This protein binds this small molecule.
Small molecule (SMILES): CC(=O)N[C@@H]1[C@@H](O)[C@H](O)[C@@H](CO)O[C@H]1O

Binding-site contacts:
Ligand atom C1 contacts residue GLY495 of chain 1.L at 4.5 Å.
Ligand atom C1 contacts residue THR497 of chain 1.L at 1.4 Å.
Ligand atom C5 contacts residue THR497 of chain 1.L at 3.7 Å.
Ligand atom O3 contacts residue GLY495 of chain 1.L at 4.5 Å.
Ligand atom C4 contacts residue THR497 of chain 1.L at 4.2 Å.
Ligand atom O7 contacts residue THR497 of chain 1.L at 3.8 Å.
Ligand atom C3 contacts residue THR497 of chain 1.L at 3.7 Å.
Ligand atom O5 contacts residue THR497 of chain 1.L at 2.4 Å (h-bond).
Ligand atom N2 contacts residue THR497 of chain 1.L at 2.8 Å (h-bond).
Ligand atom C2 contacts residue THR497 of chain 1.L at 2.3 Å.
Ligand atom O5 contacts residue ALA508 of chain 1.L at 4.2 Å.
Ligand atom N2 contacts residue GLY495 of chain 1.L at 4.4 Å.
Ligand atom C6 contacts residue ALA508 of chain 1.L at 4.2 Å (hydrophobic).
Ligand atom C7 contacts residue THR497 of chain 1.L at 3.5 Å.
Ligand atom C2 contacts residue GLY495 of chain 1.L at 3.8 Å.

Sequence of chain 1.L:
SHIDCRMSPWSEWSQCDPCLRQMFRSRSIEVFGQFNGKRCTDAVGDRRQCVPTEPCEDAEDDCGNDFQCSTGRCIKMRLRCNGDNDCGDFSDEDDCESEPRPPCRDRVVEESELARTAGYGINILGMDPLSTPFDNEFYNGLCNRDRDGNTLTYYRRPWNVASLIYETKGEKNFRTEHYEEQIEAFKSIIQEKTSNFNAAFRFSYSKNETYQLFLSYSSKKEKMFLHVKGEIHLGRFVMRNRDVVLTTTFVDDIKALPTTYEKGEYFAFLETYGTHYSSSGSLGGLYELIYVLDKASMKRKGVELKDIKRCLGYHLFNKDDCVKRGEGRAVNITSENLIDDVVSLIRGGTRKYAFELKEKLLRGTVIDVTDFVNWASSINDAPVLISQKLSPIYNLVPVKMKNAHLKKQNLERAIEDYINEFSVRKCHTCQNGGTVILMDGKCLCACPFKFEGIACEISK